This small molecule binds to this protein.
Small molecule (SMILES): Nc1nc2ncc(CO[P](=O)(O)OP(=O)(O)O)nc2c(=O)[nH]1

Binding-site contacts:
Ligand atom N7 contacts residue MET131 of chain 1.A at 3.4 Å (h-bond).
Ligand atom C2 contacts residue PHE184 of chain 1.A at 3.6 Å (hydrophobic).
Ligand atom O5P contacts residue HIS252 of chain 1.A at 3.8 Å.
Ligand atom N5 contacts residue ASN106 of chain 1.A at 2.9 Å (h-bond).
Ligand atom N1 contacts residue PHE184 of chain 1.A at 3.4 Å.
Ligand atom O5P contacts residue ARG250 of chain 1.A at 3.3 Å (salt-bridge).
Ligand atom C3 contacts residue THR52 of chain 1.A at 3.8 Å.
Ligand atom O3P contacts residue ARG250 of chain 1.A at 3.2 Å (salt-bridge).
Ligand atom C6 contacts residue ASP178 of chain 1.A at 3.1 Å.
Ligand atom C10 contacts residue ARG250 of chain 1.A at 3.8 Å.
Ligand atom N6 contacts residue ASP178 of chain 1.A at 2.7 Å (salt-bridge).
Ligand atom N1 contacts residue ARG250 of chain 1.A at 3.6 Å (salt-bridge).
Ligand atom O2P contacts residue LYS216 of chain 1.A at 3.5 Å (salt-bridge).
Ligand atom O8 contacts residue LYS216 of chain 1.A at 2.6 Å (salt-bridge).
Ligand atom P1 contacts residue SER214 of chain 1.A at 3.8 Å.
Ligand atom C8 contacts residue SER212 of chain 1.A at 3.8 Å.
Ligand atom C2 contacts residue ARG250 of chain 1.A at 3.6 Å.
Ligand atom O5P contacts residue ILE10 of chain 1.A at 3.8 Å.
Ligand atom C6 contacts residue MET131 of chain 1.A at 3.6 Å (hydrophobic).
Ligand atom N6 contacts residue PHE210 of chain 1.A at 3.6 Å.
Ligand atom P2 contacts residue HIS252 of chain 1.A at 3.8 Å.
Ligand atom C11 contacts residue PHE184 of chain 1.A at 3.7 Å (hydrophobic).
Ligand atom C8 contacts residue MET131 of chain 1.A at 3.7 Å (hydrophobic).
Ligand atom C3 contacts residue ARG250 of chain 1.A at 3.4 Å.
Ligand atom O3P contacts residue HIS252 of chain 1.A at 3.7 Å.
Ligand atom O8 contacts residue SER212 of chain 1.A at 3.6 Å.
Ligand atom N4 contacts residue ARG250 of chain 1.A at 3.5 Å (salt-bridge).
Ligand atom N6 contacts residue ASN106 of chain 1.A at 2.9 Å (h-bond).
Ligand atom C9 contacts residue ARG250 of chain 1.A at 3.8 Å.
Ligand atom C6 contacts residue ASN106 of chain 1.A at 3.4 Å.
Ligand atom O4P contacts residue HIS252 of chain 1.A at 3.2 Å (h-bond).
Ligand atom N4 contacts residue ASP87 of chain 1.A at 3.6 Å.
Ligand atom C8 contacts residue LYS216 of chain 1.A at 3.5 Å.
Ligand atom N7 contacts residue ASP178 of chain 1.A at 2.8 Å (salt-bridge).
Ligand atom O5P contacts residue ASN12 of chain 1.A at 2.8 Å (h-bond).
Ligand atom N1 contacts residue LYS216 of chain 1.A at 3.0 Å (salt-bridge).
Ligand atom C9 contacts residue LYS216 of chain 1.A at 3.6 Å.
Ligand atom O2P contacts residue SER214 of chain 1.A at 2.5 Å (h-bond).
Ligand atom O4 contacts residue LYS216 of chain 1.A at 3.0 Å (salt-bridge).
Ligand atom P1 contacts residue LYS216 of chain 1.A at 3.9 Å.

Sequence of chain 1.A:
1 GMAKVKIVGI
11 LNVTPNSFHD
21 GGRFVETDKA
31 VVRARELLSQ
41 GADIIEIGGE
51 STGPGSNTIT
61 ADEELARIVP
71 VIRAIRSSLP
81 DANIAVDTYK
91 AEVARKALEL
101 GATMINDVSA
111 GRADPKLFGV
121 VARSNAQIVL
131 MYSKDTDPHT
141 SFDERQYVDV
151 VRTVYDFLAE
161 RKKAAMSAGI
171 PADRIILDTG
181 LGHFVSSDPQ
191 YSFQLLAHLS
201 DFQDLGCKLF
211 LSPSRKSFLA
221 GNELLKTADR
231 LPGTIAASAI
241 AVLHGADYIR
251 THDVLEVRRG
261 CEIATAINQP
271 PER